The small molecule below binds the protein below.
Small molecule (SMILES): CC(=O)N[C@@H]1[C@@H](O)[C@H](O)[C@@H](CO)O[C@H]1O

Binding-site contacts:
Ligand atom C7 contacts residue VAL93 of chain 1.D at 4.2 Å (hydrophobic).
Ligand atom O6 contacts residue ASN71 of chain 1.D at 4.5 Å.
Ligand atom C5 contacts residue ASN71 of chain 1.D at 3.7 Å.
Ligand atom C2 contacts residue ASN71 of chain 1.D at 2.4 Å.
Ligand atom C8 contacts residue VAL93 of chain 1.D at 3.7 Å (hydrophobic).
Ligand atom C7 contacts residue TYR183 of chain 1.D at 4.1 Å (hydrophobic).
Ligand atom C1 contacts residue ASN71 of chain 1.D at 1.6 Å.
Ligand atom C7 contacts residue GLU42 of chain 1.D at 4.4 Å.
Ligand atom C7 contacts residue ASN71 of chain 1.D at 3.5 Å.
Ligand atom C4 contacts residue ASN71 of chain 1.D at 4.2 Å.
Ligand atom C5 contacts residue PRO91 of chain 1.D at 4.2 Å (hydrophobic).
Ligand atom O6 contacts residue GLU42 of chain 1.D at 4.1 Å.
Ligand atom C3 contacts residue ASN71 of chain 1.D at 3.8 Å.
Ligand atom O6 contacts residue THR73 of chain 1.D at 4.4 Å.
Ligand atom C2 contacts residue GLU42 of chain 1.D at 4.1 Å.
Ligand atom N2 contacts residue VAL93 of chain 1.D at 4.2 Å.
Ligand atom O5 contacts residue GLU42 of chain 1.D at 4.1 Å.
Ligand atom O7 contacts residue ASN71 of chain 1.D at 3.5 Å (h-bond).
Ligand atom O5 contacts residue ASN71 of chain 1.D at 2.3 Å (h-bond).
Ligand atom N2 contacts residue ASN71 of chain 1.D at 2.9 Å (h-bond).
Ligand atom O6 contacts residue ILE45 of chain 1.D at 3.9 Å.
Ligand atom O7 contacts residue TYR183 of chain 1.D at 3.2 Å (h-bond).
Ligand atom C1 contacts residue PRO91 of chain 1.D at 3.7 Å (hydrophobic).
Ligand atom O7 contacts residue GLU42 of chain 1.D at 3.4 Å (salt-bridge).
Ligand atom O5 contacts residue PRO91 of chain 1.D at 4.0 Å.

Sequence of chain 1.D:
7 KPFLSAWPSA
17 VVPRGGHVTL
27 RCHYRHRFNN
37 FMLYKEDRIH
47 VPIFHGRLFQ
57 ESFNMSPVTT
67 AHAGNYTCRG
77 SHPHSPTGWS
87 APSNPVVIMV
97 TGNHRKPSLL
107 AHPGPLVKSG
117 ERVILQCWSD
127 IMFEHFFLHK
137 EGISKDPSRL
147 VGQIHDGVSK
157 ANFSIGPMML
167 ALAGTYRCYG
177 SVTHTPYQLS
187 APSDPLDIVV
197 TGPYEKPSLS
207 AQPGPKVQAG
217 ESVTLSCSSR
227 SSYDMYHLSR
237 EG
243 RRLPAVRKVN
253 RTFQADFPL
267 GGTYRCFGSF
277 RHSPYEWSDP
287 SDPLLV